Sequence of chain 1.A:
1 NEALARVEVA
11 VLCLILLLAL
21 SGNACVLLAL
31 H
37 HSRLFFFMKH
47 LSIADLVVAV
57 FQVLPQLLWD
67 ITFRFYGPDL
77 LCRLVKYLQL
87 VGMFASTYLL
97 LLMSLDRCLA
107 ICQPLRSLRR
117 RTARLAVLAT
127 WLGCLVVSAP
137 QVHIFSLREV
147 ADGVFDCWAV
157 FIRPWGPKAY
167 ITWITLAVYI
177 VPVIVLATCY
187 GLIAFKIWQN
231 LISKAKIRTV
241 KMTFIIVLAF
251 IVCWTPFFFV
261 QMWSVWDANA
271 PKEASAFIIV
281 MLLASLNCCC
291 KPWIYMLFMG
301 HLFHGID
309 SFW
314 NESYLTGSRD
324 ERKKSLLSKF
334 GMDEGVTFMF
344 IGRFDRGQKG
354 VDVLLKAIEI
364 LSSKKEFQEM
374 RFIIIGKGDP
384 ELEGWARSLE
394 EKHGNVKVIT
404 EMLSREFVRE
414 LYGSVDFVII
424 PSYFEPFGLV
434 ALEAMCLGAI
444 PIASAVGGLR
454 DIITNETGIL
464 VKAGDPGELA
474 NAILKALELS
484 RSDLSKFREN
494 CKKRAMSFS

The small molecule below binds the protein below.
Small molecule (SMILES): CC[C@H](C)[C@@H]1C(=O)N[C@H](C2Cc3ccccc3C2)C(=O)N1[C@@H](C(=O)N1CCOCC1)c1coc(C)n1

Binding-site contacts:
Ligand atom C36 contacts residue ILE167 of chain 1.A at 3.5 Å (hydrophobic).
Ligand atom O01 contacts residue LYS82 of chain 1.A at 3.9 Å.
Ligand atom C10 contacts residue GLN85 of chain 1.A at 3.5 Å.
Ligand atom C24 contacts residue ALA284 of chain 1.A at 3.8 Å (hydrophobic).
Ligand atom C21 contacts residue MET89 of chain 1.A at 4.0 Å (hydrophobic).
Ligand atom C36 contacts residue GLN261 of chain 1.A at 3.6 Å.
Ligand atom C28 contacts residue ALA284 of chain 1.A at 3.4 Å (hydrophobic).
Ligand atom C10 contacts residue GLN58 of chain 1.A at 3.3 Å.
Ligand atom C14 contacts residue MET89 of chain 1.A at 3.9 Å (hydrophobic).
Ligand atom O03 contacts residue PHE141 of chain 1.A at 3.8 Å.
Ligand atom C11 contacts residue LYS82 of chain 1.A at 3.4 Å.
Ligand atom C14 contacts residue GLN58 of chain 1.A at 3.5 Å.
Ligand atom C18 contacts residue GLN58 of chain 1.A at 3.2 Å.
Ligand atom N07 contacts residue GLN85 of chain 1.A at 3.5 Å (h-bond).
Ligand atom N07 contacts residue LYS82 of chain 1.A at 3.5 Å (salt-bridge).
Ligand atom C18 contacts residue MET89 of chain 1.A at 3.7 Å (hydrophobic).
Ligand atom N09 contacts residue GLN261 of chain 1.A at 3.4 Å (h-bond).
Ligand atom C28 contacts residue TRP254 of chain 1.A at 3.5 Å (hydrophobic).
Ligand atom C32 contacts residue PHE141 of chain 1.A at 4.0 Å (hydrophobic).
Ligand atom C29 contacts residue TRP254 of chain 1.A at 3.4 Å (hydrophobic).
Ligand atom O05 contacts residue ILE167 of chain 1.A at 3.7 Å.
Ligand atom C24 contacts residue GLN58 of chain 1.A at 3.8 Å.
Ligand atom C17 contacts residue GLN58 of chain 1.A at 3.6 Å.
Ligand atom C35 contacts residue ILE167 of chain 1.A at 3.8 Å (hydrophobic).
Ligand atom C11 contacts residue GLN85 of chain 1.A at 3.7 Å.
Ligand atom C14 contacts residue GLN85 of chain 1.A at 3.6 Å.
Ligand atom C19 contacts residue GLN137 of chain 1.A at 3.6 Å.
Ligand atom C13 contacts residue GLN58 of chain 1.A at 4.0 Å.
Ligand atom C24 contacts residue PHE257 of chain 1.A at 3.7 Å (hydrophobic).
Ligand atom O02 contacts residue GLN137 of chain 1.A at 2.4 Å (h-bond).
Ligand atom C28 contacts residue GLN58 of chain 1.A at 4.0 Å.
Ligand atom C34 contacts residue PHE277 of chain 1.A at 4.0 Å (hydrophobic).
Ligand atom C27 contacts residue ILE170 of chain 1.A at 4.0 Å (hydrophobic).
Ligand atom C13 contacts residue PHE257 of chain 1.A at 3.9 Å (hydrophobic).
Ligand atom O03 contacts residue LYS82 of chain 1.A at 4.0 Å.
Ligand atom C25 contacts residue MET89 of chain 1.A at 3.6 Å (hydrophobic).
Ligand atom C29 contacts residue GLN58 of chain 1.A at 3.6 Å.
Ligand atom C15 contacts residue LYS82 of chain 1.A at 3.8 Å.
Ligand atom C22 contacts residue PHE257 of chain 1.A at 3.6 Å (hydrophobic).
Ligand atom C25 contacts residue GLN58 of chain 1.A at 3.6 Å.